The small molecule below binds the protein below.
Small molecule (SMILES): CCOc1cc(C[C@H]2SC(=S)N(CC(=O)O)C2=O)c(Br)c(Br)c1O

Sequence of chain 1.A:
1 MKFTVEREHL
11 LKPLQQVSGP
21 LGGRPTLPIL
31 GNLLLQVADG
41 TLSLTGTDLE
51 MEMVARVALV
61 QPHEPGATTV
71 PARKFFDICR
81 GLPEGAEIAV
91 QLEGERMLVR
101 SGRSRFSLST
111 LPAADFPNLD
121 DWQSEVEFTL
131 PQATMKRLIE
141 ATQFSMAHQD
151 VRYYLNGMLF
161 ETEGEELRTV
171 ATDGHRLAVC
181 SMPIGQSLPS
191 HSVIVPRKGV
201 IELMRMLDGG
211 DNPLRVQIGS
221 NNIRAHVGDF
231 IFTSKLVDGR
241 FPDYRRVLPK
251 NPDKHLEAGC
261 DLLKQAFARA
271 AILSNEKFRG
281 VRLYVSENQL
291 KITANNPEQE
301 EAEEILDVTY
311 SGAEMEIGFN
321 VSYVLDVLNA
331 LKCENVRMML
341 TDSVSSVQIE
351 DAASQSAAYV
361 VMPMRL

Binding-site contacts:
Ligand atom BR2 contacts residue HIS175 of chain 1.A at 3.7 Å.
Ligand atom O5 contacts residue SER346 of chain 1.A at 2.4 Å (h-bond).
Ligand atom C5 contacts residue VAL247 of chain 1.A at 3.4 Å (hydrophobic).
Ligand atom BR2 contacts residue VAL247 of chain 1.A at 3.7 Å.
Ligand atom BR2 contacts residue VAL360 of chain 1.A at 3.5 Å.
Ligand atom C5 contacts residue MET362 of chain 1.A at 3.9 Å (hydrophobic).
Ligand atom C2 contacts residue ARG246 of chain 1.A at 4.1 Å.
Ligand atom O3 contacts residue ASP243 of chain 1.A at 3.9 Å.
Ligand atom C4 contacts residue VAL247 of chain 1.A at 3.8 Å (hydrophobic).
Ligand atom BR2 contacts residue ARG176 of chain 1.A at 3.9 Å.
Ligand atom BR2 contacts residue MET362 of chain 1.A at 4.0 Å.
Ligand atom C12 contacts residue MET362 of chain 1.A at 3.9 Å (hydrophobic).
Ligand atom O3 contacts residue PRO242 of chain 1.A at 3.4 Å.
Ligand atom O2 contacts residue ASP243 of chain 1.A at 2.8 Å (salt-bridge).
Ligand atom C4 contacts residue MET362 of chain 1.A at 3.9 Å (hydrophobic).
Ligand atom O2 contacts residue PRO242 of chain 1.A at 3.4 Å.
Ligand atom C12 contacts residue VAL247 of chain 1.A at 3.5 Å (hydrophobic).
Ligand atom O4 contacts residue PRO242 of chain 1.A at 3.7 Å.
Ligand atom C14 contacts residue SER346 of chain 1.A at 3.8 Å.
Ligand atom O5 contacts residue VAL360 of chain 1.A at 3.9 Å.
Ligand atom C9 contacts residue ARG152 of chain 1.A at 4.0 Å.
Ligand atom C10 contacts residue ASP243 of chain 1.A at 3.7 Å.
Ligand atom C14 contacts residue MET362 of chain 1.A at 3.8 Å (hydrophobic).
Ligand atom O5 contacts residue MET362 of chain 1.A at 3.6 Å.
Ligand atom C12 contacts residue GLY174 of chain 1.A at 4.1 Å.
Ligand atom C6 contacts residue VAL247 of chain 1.A at 3.7 Å (hydrophobic).
Ligand atom C10 contacts residue PRO242 of chain 1.A at 3.6 Å (hydrophobic).
Ligand atom O5 contacts residue VAL247 of chain 1.A at 4.2 Å.
Ligand atom C3 contacts residue MET362 of chain 1.A at 3.8 Å (hydrophobic).
Ligand atom C14 contacts residue VAL247 of chain 1.A at 3.8 Å (hydrophobic).
Ligand atom BR1 contacts residue VAL247 of chain 1.A at 4.2 Å.
Ligand atom C13 contacts residue VAL247 of chain 1.A at 3.4 Å (hydrophobic).
Ligand atom C13 contacts residue MET362 of chain 1.A at 3.8 Å (hydrophobic).
Ligand atom O4 contacts residue ARG152 of chain 1.A at 2.7 Å (salt-bridge).
Ligand atom BR1 contacts residue THR172 of chain 1.A at 3.0 Å.
Ligand atom C11 contacts residue ARG152 of chain 1.A at 3.7 Å.
Ligand atom S2 contacts residue ARG246 of chain 1.A at 4.1 Å.
Ligand atom BR2 contacts residue LEU177 of chain 1.A at 4.0 Å.
Ligand atom BR1 contacts residue GLY174 of chain 1.A at 3.7 Å.
Ligand atom S1 contacts residue ARG246 of chain 1.A at 4.2 Å.